This protein binds this small molecule.
Small molecule (SMILES): CC(=O)N[C@@H]1[C@@H](O)[C@H](O)[C@@H](CO)O[C@H]1O

Sequence of chain 1.C:
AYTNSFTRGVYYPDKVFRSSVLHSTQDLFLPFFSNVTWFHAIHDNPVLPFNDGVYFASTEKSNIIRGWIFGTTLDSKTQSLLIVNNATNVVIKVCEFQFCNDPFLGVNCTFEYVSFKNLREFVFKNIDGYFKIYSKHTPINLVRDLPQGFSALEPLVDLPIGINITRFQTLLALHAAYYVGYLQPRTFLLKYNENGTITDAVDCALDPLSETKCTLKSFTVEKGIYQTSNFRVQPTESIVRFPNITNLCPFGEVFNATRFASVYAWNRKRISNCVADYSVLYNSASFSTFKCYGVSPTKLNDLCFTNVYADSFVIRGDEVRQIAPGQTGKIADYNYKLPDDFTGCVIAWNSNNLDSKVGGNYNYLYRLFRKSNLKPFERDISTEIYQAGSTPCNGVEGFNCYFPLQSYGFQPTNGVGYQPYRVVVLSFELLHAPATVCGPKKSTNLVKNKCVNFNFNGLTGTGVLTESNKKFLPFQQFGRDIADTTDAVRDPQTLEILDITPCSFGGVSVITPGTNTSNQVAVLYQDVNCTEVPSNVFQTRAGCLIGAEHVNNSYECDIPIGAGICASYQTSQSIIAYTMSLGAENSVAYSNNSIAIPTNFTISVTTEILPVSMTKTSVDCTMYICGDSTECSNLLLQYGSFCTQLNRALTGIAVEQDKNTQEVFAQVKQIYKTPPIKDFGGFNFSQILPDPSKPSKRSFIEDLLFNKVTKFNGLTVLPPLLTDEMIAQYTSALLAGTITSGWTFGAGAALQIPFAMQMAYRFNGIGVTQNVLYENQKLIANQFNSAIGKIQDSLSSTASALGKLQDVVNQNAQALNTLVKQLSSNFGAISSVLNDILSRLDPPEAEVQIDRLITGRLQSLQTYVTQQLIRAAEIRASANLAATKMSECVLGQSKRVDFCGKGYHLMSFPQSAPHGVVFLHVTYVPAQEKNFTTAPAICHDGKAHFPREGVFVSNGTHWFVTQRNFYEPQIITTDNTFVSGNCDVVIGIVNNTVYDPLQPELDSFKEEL

Binding-site contacts:
Ligand atom N2 contacts residue ASN332 of chain 1.C at 2.9 Å (h-bond).
Ligand atom C7 contacts residue ASN332 of chain 1.C at 3.7 Å.
Ligand atom C4 contacts residue ASN332 of chain 1.C at 4.2 Å.
Ligand atom O3 contacts residue SER360 of chain 1.C at 4.5 Å.
Ligand atom O5 contacts residue ASN332 of chain 1.C at 2.4 Å (h-bond).
Ligand atom C3 contacts residue ASN332 of chain 1.C at 3.8 Å.
Ligand atom C1 contacts residue ASN332 of chain 1.C at 1.4 Å.
Ligand atom C2 contacts residue ASN332 of chain 1.C at 2.5 Å.
Ligand atom C8 contacts residue GLY328 of chain 1.C at 3.8 Å.
Ligand atom C7 contacts residue GLY328 of chain 1.C at 3.8 Å.
Ligand atom C5 contacts residue ASN332 of chain 1.C at 3.7 Å.
Ligand atom C8 contacts residue PHE327 of chain 1.C at 3.6 Å (hydrophobic).
Ligand atom O7 contacts residue ASN332 of chain 1.C at 4.1 Å.
Ligand atom O7 contacts residue GLY328 of chain 1.C at 3.6 Å.
Ligand atom C8 contacts residue PHE331 of chain 1.C at 3.7 Å (hydrophobic).
Ligand atom O3 contacts residue VAL356 of chain 1.C at 3.9 Å.